Binding-site contacts:
Ligand atom C27 contacts residue ILE764 of chain 1.A at 2.6 Å (hydrophobic).
Ligand atom C13 contacts residue ALA727 of chain 1.A at 4.5 Å (hydrophobic).
Ligand atom C18 contacts residue ALA727 of chain 1.A at 3.8 Å (hydrophobic).
Ligand atom C15 contacts residue ALA727 of chain 1.A at 3.7 Å (hydrophobic).
Ligand atom C10 contacts residue VAL730 of chain 1.A at 4.5 Å (hydrophobic).
Ligand atom O1 contacts residue GLU734 of chain 1.A at 2.3 Å (salt-bridge).
Ligand atom C20 contacts residue ALA727 of chain 1.A at 3.7 Å (hydrophobic).
Ligand atom C7 contacts residue ILE731 of chain 1.A at 4.1 Å (hydrophobic).
Ligand atom C7 contacts residue ILE757 of chain 1.A at 4.0 Å (hydrophobic).
Ligand atom C22 contacts residue ALA727 of chain 1.A at 3.7 Å (hydrophobic).
Ligand atom C16 contacts residue LEU761 of chain 1.A at 4.1 Å (hydrophobic).
Ligand atom C22 contacts residue LEU724 of chain 1.A at 4.1 Å (hydrophobic).
Ligand atom C2 contacts residue GLU734 of chain 1.A at 4.5 Å.
Ligand atom C3 contacts residue GLU734 of chain 1.A at 3.4 Å.
Ligand atom C4 contacts residue GLU734 of chain 1.A at 3.6 Å.
Ligand atom C6 contacts residue ILE731 of chain 1.A at 4.2 Å (hydrophobic).
Ligand atom C19 contacts residue VAL730 of chain 1.A at 3.3 Å (hydrophobic).
Ligand atom C15 contacts residue LEU761 of chain 1.A at 4.2 Å (hydrophobic).
Ligand atom C25 contacts residue ILE764 of chain 1.A at 3.9 Å (hydrophobic).
Ligand atom C16 contacts residue ALA727 of chain 1.A at 3.7 Å (hydrophobic).
Ligand atom C6 contacts residue ILE757 of chain 1.A at 3.6 Å (hydrophobic).
Ligand atom C17 contacts residue ALA727 of chain 1.A at 4.2 Å (hydrophobic).
Ligand atom C22 contacts residue GLY723 of chain 1.A at 4.1 Å.

Sequence of chain 1.A:
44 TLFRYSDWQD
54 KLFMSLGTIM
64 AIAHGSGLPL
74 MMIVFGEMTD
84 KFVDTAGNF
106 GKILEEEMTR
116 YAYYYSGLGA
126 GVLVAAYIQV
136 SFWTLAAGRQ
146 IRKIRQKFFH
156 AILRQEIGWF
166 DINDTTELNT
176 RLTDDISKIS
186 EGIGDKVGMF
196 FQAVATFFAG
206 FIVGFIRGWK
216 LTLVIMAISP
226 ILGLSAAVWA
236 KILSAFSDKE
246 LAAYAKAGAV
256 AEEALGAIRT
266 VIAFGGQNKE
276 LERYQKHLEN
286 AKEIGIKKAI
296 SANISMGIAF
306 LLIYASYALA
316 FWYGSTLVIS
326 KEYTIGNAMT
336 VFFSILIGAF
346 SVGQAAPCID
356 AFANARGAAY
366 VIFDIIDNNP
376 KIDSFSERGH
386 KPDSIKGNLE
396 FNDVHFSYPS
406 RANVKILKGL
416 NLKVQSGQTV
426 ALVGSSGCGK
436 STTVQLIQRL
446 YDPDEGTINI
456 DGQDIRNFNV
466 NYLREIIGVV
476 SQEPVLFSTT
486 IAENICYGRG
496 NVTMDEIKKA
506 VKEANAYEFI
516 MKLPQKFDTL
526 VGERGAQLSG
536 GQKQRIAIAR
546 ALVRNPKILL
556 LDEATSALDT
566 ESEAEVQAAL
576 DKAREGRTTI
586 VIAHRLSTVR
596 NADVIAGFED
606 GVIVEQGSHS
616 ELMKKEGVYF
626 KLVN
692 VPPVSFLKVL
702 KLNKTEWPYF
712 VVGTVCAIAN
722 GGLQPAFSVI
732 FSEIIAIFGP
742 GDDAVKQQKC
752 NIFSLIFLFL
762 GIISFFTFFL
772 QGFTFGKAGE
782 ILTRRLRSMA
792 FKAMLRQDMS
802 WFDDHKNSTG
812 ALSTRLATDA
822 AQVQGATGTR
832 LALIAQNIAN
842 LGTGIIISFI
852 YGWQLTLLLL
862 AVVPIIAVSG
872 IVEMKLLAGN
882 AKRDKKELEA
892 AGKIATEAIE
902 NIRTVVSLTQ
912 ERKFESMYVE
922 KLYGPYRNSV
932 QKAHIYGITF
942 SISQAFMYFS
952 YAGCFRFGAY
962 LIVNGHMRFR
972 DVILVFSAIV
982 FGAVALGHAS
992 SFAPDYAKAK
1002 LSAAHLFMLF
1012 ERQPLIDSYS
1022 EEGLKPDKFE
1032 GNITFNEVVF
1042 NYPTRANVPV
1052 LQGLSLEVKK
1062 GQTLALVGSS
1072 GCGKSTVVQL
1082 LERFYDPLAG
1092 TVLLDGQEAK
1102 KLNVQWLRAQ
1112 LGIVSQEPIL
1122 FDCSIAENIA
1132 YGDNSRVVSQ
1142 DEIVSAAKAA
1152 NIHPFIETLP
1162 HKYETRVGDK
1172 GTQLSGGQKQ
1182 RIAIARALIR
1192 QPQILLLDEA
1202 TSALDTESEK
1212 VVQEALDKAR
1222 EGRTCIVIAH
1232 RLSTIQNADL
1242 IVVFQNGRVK

The protein below binds the small molecule below.
Small molecule (SMILES): CC(C)CCC[C@@H](C)[C@H]1CC[C@H]2[C@@H]3CC=C4C[C@@H](O)CC[C@]4(C)[C@H]3CC[C@]12C